Sequence of chain 1.F:
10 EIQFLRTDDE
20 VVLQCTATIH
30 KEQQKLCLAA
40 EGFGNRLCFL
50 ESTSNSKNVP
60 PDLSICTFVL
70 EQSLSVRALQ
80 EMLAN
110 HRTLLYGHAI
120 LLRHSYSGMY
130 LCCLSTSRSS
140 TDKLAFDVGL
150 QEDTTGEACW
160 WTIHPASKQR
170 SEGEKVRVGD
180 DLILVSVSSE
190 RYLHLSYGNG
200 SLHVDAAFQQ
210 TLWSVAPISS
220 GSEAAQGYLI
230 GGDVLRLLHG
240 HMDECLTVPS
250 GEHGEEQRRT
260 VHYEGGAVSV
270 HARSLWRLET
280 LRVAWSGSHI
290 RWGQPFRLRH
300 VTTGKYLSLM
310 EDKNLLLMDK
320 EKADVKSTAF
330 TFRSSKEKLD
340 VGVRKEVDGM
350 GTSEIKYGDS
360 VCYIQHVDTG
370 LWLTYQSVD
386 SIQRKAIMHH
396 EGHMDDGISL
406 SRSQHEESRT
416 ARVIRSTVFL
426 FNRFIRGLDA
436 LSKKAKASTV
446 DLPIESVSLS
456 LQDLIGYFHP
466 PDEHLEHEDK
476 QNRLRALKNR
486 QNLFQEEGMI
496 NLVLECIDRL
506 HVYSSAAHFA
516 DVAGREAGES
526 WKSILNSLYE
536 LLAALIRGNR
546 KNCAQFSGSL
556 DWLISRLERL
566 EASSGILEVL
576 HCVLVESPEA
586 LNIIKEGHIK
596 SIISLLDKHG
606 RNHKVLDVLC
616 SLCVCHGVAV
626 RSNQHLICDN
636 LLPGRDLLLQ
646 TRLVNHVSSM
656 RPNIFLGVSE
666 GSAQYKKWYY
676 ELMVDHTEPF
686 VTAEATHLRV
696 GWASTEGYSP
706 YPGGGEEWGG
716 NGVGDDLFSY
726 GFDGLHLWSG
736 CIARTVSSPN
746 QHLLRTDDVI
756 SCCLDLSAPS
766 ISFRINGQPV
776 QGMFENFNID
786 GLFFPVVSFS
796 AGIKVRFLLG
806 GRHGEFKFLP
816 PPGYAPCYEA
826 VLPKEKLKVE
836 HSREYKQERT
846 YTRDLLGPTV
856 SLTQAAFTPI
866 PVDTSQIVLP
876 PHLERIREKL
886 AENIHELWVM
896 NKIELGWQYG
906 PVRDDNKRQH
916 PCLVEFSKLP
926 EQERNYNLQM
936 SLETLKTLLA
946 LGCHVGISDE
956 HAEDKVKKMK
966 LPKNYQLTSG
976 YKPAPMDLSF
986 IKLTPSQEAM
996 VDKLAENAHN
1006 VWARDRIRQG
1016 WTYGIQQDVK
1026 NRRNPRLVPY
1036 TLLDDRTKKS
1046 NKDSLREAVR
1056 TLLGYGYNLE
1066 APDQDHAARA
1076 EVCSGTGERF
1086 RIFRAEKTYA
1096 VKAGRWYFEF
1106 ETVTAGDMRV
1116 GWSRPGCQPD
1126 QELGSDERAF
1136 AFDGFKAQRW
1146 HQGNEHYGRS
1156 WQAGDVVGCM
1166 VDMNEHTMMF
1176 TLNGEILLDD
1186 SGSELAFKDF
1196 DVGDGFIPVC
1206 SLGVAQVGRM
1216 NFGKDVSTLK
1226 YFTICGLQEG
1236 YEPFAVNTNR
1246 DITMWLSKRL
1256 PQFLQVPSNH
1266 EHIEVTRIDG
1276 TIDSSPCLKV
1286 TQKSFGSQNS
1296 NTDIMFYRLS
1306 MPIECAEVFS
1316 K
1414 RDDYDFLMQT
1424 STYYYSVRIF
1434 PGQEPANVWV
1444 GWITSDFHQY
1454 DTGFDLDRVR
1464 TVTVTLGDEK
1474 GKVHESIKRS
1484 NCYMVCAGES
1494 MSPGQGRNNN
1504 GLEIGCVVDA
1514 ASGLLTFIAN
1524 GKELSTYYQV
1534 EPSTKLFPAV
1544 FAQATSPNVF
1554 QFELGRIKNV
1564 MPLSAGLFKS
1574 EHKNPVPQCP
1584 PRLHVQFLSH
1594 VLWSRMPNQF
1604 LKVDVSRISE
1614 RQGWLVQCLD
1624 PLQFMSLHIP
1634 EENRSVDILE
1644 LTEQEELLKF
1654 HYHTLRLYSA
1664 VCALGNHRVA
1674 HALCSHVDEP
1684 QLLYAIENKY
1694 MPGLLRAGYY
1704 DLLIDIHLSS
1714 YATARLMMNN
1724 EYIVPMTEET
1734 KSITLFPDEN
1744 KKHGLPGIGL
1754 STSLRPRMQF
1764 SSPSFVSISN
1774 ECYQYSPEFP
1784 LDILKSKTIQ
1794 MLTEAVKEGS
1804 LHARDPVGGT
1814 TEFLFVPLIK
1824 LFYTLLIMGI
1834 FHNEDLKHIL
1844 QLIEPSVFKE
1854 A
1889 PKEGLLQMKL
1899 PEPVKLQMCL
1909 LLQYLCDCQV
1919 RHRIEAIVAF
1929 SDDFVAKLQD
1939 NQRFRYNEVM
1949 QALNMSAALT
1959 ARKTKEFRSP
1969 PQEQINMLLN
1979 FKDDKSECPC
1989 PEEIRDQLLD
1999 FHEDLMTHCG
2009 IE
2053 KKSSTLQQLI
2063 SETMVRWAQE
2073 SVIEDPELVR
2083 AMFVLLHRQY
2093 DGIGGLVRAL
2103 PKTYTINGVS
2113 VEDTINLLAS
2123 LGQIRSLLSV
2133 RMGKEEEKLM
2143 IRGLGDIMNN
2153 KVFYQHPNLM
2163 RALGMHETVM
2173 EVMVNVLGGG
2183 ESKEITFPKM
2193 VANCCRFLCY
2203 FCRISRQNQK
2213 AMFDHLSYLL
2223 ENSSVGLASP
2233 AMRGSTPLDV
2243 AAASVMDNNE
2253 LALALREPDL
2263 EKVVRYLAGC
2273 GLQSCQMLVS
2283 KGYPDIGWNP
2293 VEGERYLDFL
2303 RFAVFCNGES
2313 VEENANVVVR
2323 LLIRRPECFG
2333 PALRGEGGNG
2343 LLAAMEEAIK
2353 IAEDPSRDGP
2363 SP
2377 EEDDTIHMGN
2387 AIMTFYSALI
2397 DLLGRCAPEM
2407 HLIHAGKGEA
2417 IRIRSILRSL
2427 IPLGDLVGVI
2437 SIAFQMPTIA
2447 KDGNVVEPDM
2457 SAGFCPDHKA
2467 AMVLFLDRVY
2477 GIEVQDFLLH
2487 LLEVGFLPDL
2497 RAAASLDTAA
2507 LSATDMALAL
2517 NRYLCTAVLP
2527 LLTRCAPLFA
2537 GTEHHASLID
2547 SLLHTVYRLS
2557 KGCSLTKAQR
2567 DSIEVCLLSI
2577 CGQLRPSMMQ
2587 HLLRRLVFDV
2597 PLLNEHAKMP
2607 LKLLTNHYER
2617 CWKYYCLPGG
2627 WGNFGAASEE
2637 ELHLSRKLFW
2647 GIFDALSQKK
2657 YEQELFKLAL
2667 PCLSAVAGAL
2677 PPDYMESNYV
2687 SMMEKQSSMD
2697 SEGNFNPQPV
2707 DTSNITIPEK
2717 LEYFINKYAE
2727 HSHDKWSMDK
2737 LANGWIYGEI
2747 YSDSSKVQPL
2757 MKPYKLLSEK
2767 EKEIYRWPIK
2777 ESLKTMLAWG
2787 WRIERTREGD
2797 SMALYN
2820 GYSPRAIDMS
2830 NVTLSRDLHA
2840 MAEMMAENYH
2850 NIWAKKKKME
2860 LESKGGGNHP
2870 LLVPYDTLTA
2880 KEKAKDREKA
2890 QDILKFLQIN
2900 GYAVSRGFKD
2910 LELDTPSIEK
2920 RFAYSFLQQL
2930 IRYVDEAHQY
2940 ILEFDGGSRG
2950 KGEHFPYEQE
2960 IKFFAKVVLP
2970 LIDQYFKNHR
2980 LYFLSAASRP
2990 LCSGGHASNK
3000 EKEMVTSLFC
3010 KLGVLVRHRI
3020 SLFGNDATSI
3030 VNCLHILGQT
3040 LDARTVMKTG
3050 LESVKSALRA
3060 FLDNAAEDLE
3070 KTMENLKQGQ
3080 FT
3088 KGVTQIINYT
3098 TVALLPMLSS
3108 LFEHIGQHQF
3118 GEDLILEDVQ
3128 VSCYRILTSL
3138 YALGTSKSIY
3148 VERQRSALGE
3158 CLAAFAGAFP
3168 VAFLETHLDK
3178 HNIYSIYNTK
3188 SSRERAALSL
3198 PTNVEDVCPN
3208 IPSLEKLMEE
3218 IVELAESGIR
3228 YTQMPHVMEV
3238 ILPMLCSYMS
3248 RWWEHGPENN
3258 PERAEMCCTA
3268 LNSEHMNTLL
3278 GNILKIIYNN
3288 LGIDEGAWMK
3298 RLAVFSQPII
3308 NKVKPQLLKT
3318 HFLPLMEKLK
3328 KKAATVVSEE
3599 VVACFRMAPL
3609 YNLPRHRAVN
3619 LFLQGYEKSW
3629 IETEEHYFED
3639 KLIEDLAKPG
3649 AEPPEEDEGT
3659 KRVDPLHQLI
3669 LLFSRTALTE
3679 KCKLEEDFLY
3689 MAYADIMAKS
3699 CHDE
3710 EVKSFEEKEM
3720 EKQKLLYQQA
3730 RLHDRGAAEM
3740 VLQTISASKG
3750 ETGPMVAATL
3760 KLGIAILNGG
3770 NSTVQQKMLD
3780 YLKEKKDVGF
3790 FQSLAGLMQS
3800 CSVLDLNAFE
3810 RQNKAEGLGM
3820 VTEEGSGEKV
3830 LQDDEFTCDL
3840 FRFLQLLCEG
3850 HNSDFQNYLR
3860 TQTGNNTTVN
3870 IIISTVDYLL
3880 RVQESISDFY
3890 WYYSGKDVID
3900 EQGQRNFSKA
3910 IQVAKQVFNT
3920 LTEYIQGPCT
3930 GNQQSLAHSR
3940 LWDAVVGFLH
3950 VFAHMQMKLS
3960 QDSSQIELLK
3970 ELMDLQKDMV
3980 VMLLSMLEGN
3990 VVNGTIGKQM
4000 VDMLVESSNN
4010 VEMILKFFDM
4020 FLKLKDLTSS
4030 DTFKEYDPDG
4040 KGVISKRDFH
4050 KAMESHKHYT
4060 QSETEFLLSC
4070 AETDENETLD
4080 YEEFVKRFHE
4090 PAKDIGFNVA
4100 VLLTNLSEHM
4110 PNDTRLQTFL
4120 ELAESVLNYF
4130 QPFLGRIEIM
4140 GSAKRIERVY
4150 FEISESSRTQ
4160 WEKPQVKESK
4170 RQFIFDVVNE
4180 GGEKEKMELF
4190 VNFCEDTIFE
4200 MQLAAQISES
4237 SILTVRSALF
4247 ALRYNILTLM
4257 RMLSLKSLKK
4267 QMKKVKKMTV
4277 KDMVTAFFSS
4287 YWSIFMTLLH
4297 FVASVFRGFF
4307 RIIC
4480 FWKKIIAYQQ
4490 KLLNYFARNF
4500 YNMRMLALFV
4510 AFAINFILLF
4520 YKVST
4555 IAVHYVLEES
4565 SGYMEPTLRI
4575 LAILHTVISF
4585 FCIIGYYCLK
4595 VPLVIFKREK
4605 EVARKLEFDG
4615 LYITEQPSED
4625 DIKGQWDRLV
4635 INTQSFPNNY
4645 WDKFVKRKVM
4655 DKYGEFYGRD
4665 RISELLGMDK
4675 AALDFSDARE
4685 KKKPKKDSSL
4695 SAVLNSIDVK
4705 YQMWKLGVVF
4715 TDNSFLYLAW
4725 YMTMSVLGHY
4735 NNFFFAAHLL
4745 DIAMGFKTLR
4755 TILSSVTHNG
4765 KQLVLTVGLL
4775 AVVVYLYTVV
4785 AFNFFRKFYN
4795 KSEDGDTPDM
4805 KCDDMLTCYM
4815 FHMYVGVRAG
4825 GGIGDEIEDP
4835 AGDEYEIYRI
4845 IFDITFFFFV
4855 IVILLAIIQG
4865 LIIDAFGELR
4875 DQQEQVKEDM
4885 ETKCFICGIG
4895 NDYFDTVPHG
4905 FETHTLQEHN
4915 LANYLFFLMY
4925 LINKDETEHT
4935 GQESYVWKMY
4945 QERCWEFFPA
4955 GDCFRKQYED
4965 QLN

The small molecule below binds the protein below.
Small molecule (SMILES): O=c1[nH]c(=O)c2nc[nH]c2[nH]1

Binding-site contacts:
Ligand atom C8 contacts residue ILE4926 of chain 1.F at 3.8 Å (hydrophobic).
Ligand atom O6 contacts residue GLU4194 of chain 1.F at 4.4 Å.
Ligand atom N1 contacts residue TRP4645 of chain 1.F at 3.7 Å.
Ligand atom N1 contacts residue ILE4926 of chain 1.F at 4.2 Å.
Ligand atom C2 contacts residue TYR4944 of chain 1.F at 4.0 Å (hydrophobic).
Ligand atom N7 contacts residue TRP4645 of chain 1.F at 3.5 Å.
Ligand atom N9 contacts residue TRP4645 of chain 1.F at 4.0 Å.
Ligand atom C5 contacts residue TRP4645 of chain 1.F at 3.6 Å (hydrophobic).
Ligand atom O2 contacts residue TYR4944 of chain 1.F at 3.6 Å.
Ligand atom C2 contacts residue TRP4645 of chain 1.F at 3.8 Å (hydrophobic).
Ligand atom C6 contacts residue TRP4645 of chain 1.F at 3.7 Å (hydrophobic).
Ligand atom C8 contacts residue TRP4645 of chain 1.F at 3.7 Å (hydrophobic).
Ligand atom N9 contacts residue ILE4926 of chain 1.F at 3.6 Å.
Ligand atom O6 contacts residue TYR4944 of chain 1.F at 4.2 Å.
Ligand atom C2 contacts residue ILE4926 of chain 1.F at 4.2 Å (hydrophobic).
Ligand atom O2 contacts residue TRP4645 of chain 1.F at 3.6 Å.
Ligand atom N3 contacts residue TRP4941 of chain 1.F at 3.9 Å.
Ligand atom N3 contacts residue TRP4645 of chain 1.F at 3.5 Å.
Ligand atom C4 contacts residue ILE4926 of chain 1.F at 3.8 Å (hydrophobic).
Ligand atom O2 contacts residue GLN4945 of chain 1.F at 4.1 Å.
Ligand atom C5 contacts residue ILE4926 of chain 1.F at 3.9 Å (hydrophobic).
Ligand atom O2 contacts residue TRP4941 of chain 1.F at 3.5 Å.
Ligand atom C6 contacts residue TYR4944 of chain 1.F at 4.2 Å (hydrophobic).
Ligand atom C4 contacts residue TRP4645 of chain 1.F at 3.6 Å (hydrophobic).
Ligand atom C2 contacts residue TRP4941 of chain 1.F at 4.0 Å (hydrophobic).
Ligand atom N3 contacts residue ILE4926 of chain 1.F at 3.8 Å.
Ligand atom O6 contacts residue ILE4926 of chain 1.F at 4.4 Å.
Ligand atom C6 contacts residue ILE4926 of chain 1.F at 4.0 Å (hydrophobic).
Ligand atom N7 contacts residue ILE4926 of chain 1.F at 4.3 Å.
Ligand atom N1 contacts residue TYR4944 of chain 1.F at 3.4 Å (h-bond).
Ligand atom O6 contacts residue TRP4645 of chain 1.F at 3.7 Å.